Sequence of chain 1.C:
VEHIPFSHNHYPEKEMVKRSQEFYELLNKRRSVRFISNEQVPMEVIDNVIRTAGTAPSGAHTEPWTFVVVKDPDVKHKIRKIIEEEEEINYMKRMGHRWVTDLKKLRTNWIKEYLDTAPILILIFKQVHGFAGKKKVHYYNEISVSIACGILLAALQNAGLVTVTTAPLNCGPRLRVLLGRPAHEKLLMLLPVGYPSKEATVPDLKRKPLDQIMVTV

A protein and the small-molecule ligand that binds it are described below.
Small molecule (SMILES): N[C@@H](Cc1ccc(O)c(F)c1)C(=O)O

Binding-site contacts:
Ligand atom O contacts residue TYR130 of chain 1.C at 2.5 Å (h-bond).
Ligand atom CD2 contacts residue LEU142 of chain 1.C at 3.8 Å (hydrophobic).
Ligand atom CE2 contacts residue LEU145 of chain 1.C at 3.8 Å (hydrophobic).
Ligand atom CD2 contacts residue THR147 of chain 1.C at 3.9 Å.
Ligand atom OH contacts residue GLY98 of chain 1.B at 3.7 Å.
Ligand atom CD1 contacts residue FMN1 of chain 1.K at 3.6 Å.
Ligand atom C contacts residue LYS151 of chain 1.C at 3.2 Å.
Ligand atom C contacts residue TYR130 of chain 1.C at 3.6 Å (hydrophobic).
Ligand atom F contacts residue FMN1 of chain 1.K at 3.7 Å.
Ligand atom CE2 contacts residue LEU142 of chain 1.C at 3.7 Å (hydrophobic).
Ligand atom OH contacts residue ALA99 of chain 1.B at 2.7 Å (h-bond).
Ligand atom CB contacts residue FMN1 of chain 1.K at 3.9 Å.
Ligand atom CE1 contacts residue FMN1 of chain 1.K at 3.5 Å.
Ligand atom CZ contacts residue FMN1 of chain 1.K at 3.4 Å.
Ligand atom O contacts residue ASN148 of chain 1.C at 3.9 Å.
Ligand atom N contacts residue GLU126 of chain 1.C at 2.6 Å (salt-bridge).
Ligand atom F contacts residue TYR181 of chain 1.B at 3.8 Å.
Ligand atom CG contacts residue LEU142 of chain 1.C at 3.6 Å (hydrophobic).
Ligand atom O contacts residue THR147 of chain 1.C at 3.6 Å.
Ligand atom OXT contacts residue GLU126 of chain 1.C at 3.8 Å.
Ligand atom OH contacts residue LEU145 of chain 1.C at 3.8 Å.
Ligand atom O contacts residue LYS151 of chain 1.C at 2.8 Å (salt-bridge).
Ligand atom C contacts residue FMN1 of chain 1.K at 3.4 Å.
Ligand atom F contacts residue ALA99 of chain 1.B at 3.4 Å.
Ligand atom CB contacts residue LEU142 of chain 1.C at 3.6 Å (hydrophobic).
Ligand atom CA contacts residue GLU126 of chain 1.C at 3.3 Å.
Ligand atom CE2 contacts residue FMN1 of chain 1.K at 3.1 Å.
Ligand atom OXT contacts residue LYS151 of chain 1.C at 2.9 Å (salt-bridge).
Ligand atom N contacts residue ALA208 of chain 1.C at 3.4 Å (h-bond).
Ligand atom F contacts residue GLY98 of chain 1.B at 3.5 Å.
Ligand atom N contacts residue FMN1 of chain 1.K at 2.7 Å (h-bond).
Ligand atom CA contacts residue FMN1 of chain 1.K at 3.5 Å.
Ligand atom CB contacts residue TYR130 of chain 1.C at 3.8 Å (hydrophobic).
Ligand atom CG contacts residue FMN1 of chain 1.K at 3.5 Å.
Ligand atom C contacts residue GLU126 of chain 1.C at 3.8 Å.
Ligand atom CZ contacts residue ALA99 of chain 1.B at 3.7 Å (hydrophobic).
Ligand atom OXT contacts residue FMN1 of chain 1.K at 2.7 Å (h-bond).
Ligand atom OH contacts residue FMN1 of chain 1.K at 2.5 Å (h-bond).
Ligand atom CZ contacts residue LEU142 of chain 1.C at 3.8 Å (hydrophobic).
Ligand atom CD2 contacts residue FMN1 of chain 1.K at 3.0 Å.

Sequence of chain 1.B:
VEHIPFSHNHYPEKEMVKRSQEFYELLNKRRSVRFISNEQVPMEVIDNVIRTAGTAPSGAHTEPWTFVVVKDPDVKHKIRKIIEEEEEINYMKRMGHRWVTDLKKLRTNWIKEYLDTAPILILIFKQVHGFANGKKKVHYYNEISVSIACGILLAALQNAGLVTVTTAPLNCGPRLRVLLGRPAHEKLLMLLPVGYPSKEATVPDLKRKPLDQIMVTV